Sequence of chain 1.A:
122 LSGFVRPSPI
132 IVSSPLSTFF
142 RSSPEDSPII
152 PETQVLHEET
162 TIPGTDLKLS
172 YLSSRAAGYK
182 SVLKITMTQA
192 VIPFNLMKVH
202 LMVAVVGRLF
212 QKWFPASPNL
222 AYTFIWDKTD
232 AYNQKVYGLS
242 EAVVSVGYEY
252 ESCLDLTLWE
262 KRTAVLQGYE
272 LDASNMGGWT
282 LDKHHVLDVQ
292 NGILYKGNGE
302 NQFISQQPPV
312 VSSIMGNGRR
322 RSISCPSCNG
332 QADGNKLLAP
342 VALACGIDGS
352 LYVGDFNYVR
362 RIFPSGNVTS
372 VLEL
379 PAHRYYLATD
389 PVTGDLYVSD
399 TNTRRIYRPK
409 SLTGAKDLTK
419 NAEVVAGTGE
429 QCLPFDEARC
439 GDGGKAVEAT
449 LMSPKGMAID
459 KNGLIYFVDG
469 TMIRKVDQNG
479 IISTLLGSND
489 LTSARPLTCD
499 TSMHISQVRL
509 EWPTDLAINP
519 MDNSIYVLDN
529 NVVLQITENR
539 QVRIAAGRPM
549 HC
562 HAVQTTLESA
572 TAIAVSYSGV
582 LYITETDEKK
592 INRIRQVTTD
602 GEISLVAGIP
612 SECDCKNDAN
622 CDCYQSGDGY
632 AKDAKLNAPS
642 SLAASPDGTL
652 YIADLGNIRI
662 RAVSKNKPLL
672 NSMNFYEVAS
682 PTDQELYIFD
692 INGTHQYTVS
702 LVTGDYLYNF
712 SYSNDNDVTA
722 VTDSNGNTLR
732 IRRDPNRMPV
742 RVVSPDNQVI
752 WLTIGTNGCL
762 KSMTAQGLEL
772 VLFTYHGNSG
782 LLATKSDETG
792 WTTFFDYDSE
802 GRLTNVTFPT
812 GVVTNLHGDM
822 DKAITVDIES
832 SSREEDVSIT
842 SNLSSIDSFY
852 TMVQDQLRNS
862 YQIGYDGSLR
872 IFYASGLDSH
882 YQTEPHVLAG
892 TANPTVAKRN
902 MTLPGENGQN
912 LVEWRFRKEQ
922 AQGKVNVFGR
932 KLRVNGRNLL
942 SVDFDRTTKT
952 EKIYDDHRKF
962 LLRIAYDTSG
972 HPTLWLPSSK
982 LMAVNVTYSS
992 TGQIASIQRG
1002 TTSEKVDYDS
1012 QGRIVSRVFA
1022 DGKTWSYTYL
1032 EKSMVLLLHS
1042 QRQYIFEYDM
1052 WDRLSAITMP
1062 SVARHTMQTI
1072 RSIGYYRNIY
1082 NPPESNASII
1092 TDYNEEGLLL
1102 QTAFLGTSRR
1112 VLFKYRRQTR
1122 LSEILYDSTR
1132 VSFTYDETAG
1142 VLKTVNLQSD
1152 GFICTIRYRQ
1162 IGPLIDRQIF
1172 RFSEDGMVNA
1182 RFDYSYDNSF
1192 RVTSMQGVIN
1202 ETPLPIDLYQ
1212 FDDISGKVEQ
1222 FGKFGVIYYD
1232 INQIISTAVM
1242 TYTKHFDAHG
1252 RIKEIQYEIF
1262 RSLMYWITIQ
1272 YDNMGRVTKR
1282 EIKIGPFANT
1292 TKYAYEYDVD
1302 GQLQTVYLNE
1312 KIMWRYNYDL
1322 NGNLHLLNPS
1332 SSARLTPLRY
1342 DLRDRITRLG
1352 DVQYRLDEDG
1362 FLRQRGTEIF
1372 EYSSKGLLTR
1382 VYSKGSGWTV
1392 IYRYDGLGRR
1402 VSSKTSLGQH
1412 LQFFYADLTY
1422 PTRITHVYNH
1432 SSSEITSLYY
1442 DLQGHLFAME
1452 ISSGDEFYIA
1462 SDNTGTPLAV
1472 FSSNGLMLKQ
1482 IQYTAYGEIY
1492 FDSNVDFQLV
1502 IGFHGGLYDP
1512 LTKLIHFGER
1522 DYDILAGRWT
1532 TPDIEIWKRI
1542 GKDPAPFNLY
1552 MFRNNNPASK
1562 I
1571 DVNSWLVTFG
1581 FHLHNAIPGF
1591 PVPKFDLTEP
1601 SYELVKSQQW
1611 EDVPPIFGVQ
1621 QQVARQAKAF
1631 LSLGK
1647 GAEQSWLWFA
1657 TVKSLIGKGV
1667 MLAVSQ

A protein and the small-molecule ligand that binds it are described below.
Small molecule (SMILES): CC(=O)N[C@@H]1[C@@H](O)[C@H](O)[C@@H](CO)O[C@H]1O

Binding-site contacts:
Ligand atom C8 contacts residue VAL1501 of chain 1.A at 3.8 Å (hydrophobic).
Ligand atom C1 contacts residue SER1432 of chain 1.A at 3.4 Å.
Ligand atom C5 contacts residue GLN1410 of chain 1.A at 4.0 Å.
Ligand atom O7 contacts residue THR1437 of chain 1.A at 4.5 Å.
Ligand atom C3 contacts residue GLN1410 of chain 1.A at 3.6 Å.
Ligand atom C5 contacts residue ASN1430 of chain 1.A at 3.7 Å.
Ligand atom O5 contacts residue ASN1430 of chain 1.A at 2.4 Å (h-bond).
Ligand atom C7 contacts residue ASN1430 of chain 1.A at 3.2 Å.
Ligand atom C2 contacts residue ASN1430 of chain 1.A at 2.4 Å.
Ligand atom N2 contacts residue ASN1430 of chain 1.A at 2.9 Å (h-bond).
Ligand atom O7 contacts residue ASN1430 of chain 1.A at 3.3 Å (h-bond).
Ligand atom O4 contacts residue GLN1410 of chain 1.A at 3.9 Å.
Ligand atom C1 contacts residue GLU1435 of chain 1.A at 4.4 Å.
Ligand atom C8 contacts residue LEU1412 of chain 1.A at 4.1 Å (hydrophobic).
Ligand atom O7 contacts residue GLU1435 of chain 1.A at 3.9 Å.
Ligand atom C6 contacts residue SER1433 of chain 1.A at 4.2 Å.
Ligand atom C4 contacts residue ASN1430 of chain 1.A at 4.2 Å.
Ligand atom C2 contacts residue GLN1410 of chain 1.A at 4.0 Å.
Ligand atom C2 contacts residue GLU1435 of chain 1.A at 4.4 Å.
Ligand atom O5 contacts residue SER1432 of chain 1.A at 2.9 Å (h-bond).
Ligand atom C3 contacts residue ASN1430 of chain 1.A at 3.8 Å.
Ligand atom N2 contacts residue GLN1410 of chain 1.A at 4.0 Å.
Ligand atom C4 contacts residue GLN1410 of chain 1.A at 4.2 Å.
Ligand atom O5 contacts residue GLU1435 of chain 1.A at 4.3 Å.
Ligand atom C6 contacts residue SER1432 of chain 1.A at 3.7 Å.
Ligand atom C1 contacts residue ASN1430 of chain 1.A at 1.4 Å.
Ligand atom C8 contacts residue ASN1430 of chain 1.A at 4.4 Å.
Ligand atom O5 contacts residue GLN1410 of chain 1.A at 4.5 Å.
Ligand atom O3 contacts residue GLN1410 of chain 1.A at 4.5 Å.
Ligand atom O3 contacts residue GLN1499 of chain 1.A at 4.5 Å.
Ligand atom O5 contacts residue SER1433 of chain 1.A at 3.6 Å.
Ligand atom C1 contacts residue SER1433 of chain 1.A at 4.5 Å.
Ligand atom C1 contacts residue GLN1410 of chain 1.A at 3.8 Å.
Ligand atom O3 contacts residue ASP1497 of chain 1.A at 3.9 Å.
Ligand atom C5 contacts residue SER1432 of chain 1.A at 3.3 Å.